A small-molecule ligand and the protein it binds are described below.
Small molecule (SMILES): CC(=O)N[C@@H]1[C@@H](O)[C@H](O)[C@@H](CO)O[C@H]1O

Binding-site contacts:
Ligand atom C2 contacts residue ASN93 of chain 1.A at 2.3 Å.
Ligand atom C8 contacts residue GLU92 of chain 1.A at 3.8 Å.
Ligand atom C4 contacts residue ASN93 of chain 1.A at 4.1 Å.
Ligand atom C8 contacts residue SER17 of chain 1.B at 3.2 Å.
Ligand atom C7 contacts residue SER17 of chain 1.B at 3.5 Å.
Ligand atom C3 contacts residue ASN93 of chain 1.A at 3.6 Å.
Ligand atom N2 contacts residue ASN93 of chain 1.A at 2.7 Å (h-bond).
Ligand atom C1 contacts residue ASN93 of chain 1.A at 1.4 Å.
Ligand atom C5 contacts residue ASN93 of chain 1.A at 3.6 Å.
Ligand atom O5 contacts residue ASN93 of chain 1.A at 2.4 Å (h-bond).
Ligand atom O7 contacts residue SER17 of chain 1.B at 3.3 Å (h-bond).
Ligand atom N2 contacts residue GLU92 of chain 1.A at 3.7 Å.
Ligand atom C8 contacts residue GLY13 of chain 1.B at 4.5 Å.
Ligand atom O7 contacts residue ASN93 of chain 1.A at 4.4 Å.
Ligand atom C7 contacts residue ASN93 of chain 1.A at 3.8 Å.
Ligand atom C7 contacts residue GLU92 of chain 1.A at 4.3 Å.

Sequence of chain 1.B:
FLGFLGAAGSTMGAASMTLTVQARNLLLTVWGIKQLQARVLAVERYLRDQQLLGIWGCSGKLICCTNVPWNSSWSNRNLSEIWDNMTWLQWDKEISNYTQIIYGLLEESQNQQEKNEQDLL

Sequence of chain 1.A:
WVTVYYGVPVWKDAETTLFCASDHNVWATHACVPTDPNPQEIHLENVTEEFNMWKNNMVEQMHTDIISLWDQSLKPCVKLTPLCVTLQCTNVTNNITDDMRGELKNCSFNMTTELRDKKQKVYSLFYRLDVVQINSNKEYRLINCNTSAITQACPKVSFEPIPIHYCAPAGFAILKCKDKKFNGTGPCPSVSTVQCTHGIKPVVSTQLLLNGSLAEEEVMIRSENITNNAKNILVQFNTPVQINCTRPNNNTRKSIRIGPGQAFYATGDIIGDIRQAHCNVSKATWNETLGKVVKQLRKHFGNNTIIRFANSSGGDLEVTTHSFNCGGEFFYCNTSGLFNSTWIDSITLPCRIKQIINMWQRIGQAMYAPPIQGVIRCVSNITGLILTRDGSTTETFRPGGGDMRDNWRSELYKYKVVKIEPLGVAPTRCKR